The protein below binds the small molecule below.
Small molecule (SMILES): Cc1ncc(COP(=O)(O)O)c(CNCC(=O)O)c1O

Sequence of chain 4.A:
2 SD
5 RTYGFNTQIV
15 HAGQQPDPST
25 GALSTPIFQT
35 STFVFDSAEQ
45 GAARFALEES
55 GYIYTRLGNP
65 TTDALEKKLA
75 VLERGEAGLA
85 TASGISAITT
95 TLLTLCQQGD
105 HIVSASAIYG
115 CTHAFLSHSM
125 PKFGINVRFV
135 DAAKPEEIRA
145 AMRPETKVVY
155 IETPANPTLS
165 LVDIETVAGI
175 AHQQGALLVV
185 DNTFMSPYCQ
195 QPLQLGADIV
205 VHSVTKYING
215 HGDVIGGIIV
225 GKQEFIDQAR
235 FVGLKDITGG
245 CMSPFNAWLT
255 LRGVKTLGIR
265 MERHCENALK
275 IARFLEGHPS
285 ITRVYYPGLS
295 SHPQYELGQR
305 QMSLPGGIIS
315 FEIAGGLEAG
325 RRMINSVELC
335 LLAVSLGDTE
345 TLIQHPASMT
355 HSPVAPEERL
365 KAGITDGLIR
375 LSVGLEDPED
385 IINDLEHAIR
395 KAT

Binding-site contacts:
Ligand atom C6 contacts residue ASP185 of chain 4.A at 3.5 Å.
Ligand atom N contacts residue TYR113 of chain 4.A at 3.1 Å.
Ligand atom OP1 contacts residue ARG60 of chain 2.A at 3.0 Å (salt-bridge).
Ligand atom P contacts residue TYR58 of chain 2.A at 3.7 Å.
Ligand atom OP3 contacts residue GLY88 of chain 4.A at 3.1 Å (h-bond).
Ligand atom O contacts residue ARG374 of chain 4.A at 2.9 Å (salt-bridge).
Ligand atom OP4 contacts residue SER207 of chain 4.A at 2.8 Å (h-bond).
Ligand atom C2A contacts residue GLU156 of chain 4.A at 3.5 Å.
Ligand atom O contacts residue SER339 of chain 4.A at 3.0 Å (h-bond).
Ligand atom N contacts residue LYS210 of chain 4.A at 3.4 Å (salt-bridge).
Ligand atom C5 contacts residue TYR113 of chain 4.A at 3.3 Å (hydrophobic).
Ligand atom P contacts residue SER207 of chain 4.A at 3.3 Å.
Ligand atom OP3 contacts residue ARG60 of chain 2.A at 2.7 Å (salt-bridge).
Ligand atom OP1 contacts residue TYR58 of chain 2.A at 2.4 Å (h-bond).
Ligand atom OXT contacts residue ASN160 of chain 4.A at 2.9 Å (h-bond).
Ligand atom OP3 contacts residue ILE89 of chain 4.A at 2.9 Å (h-bond).
Ligand atom C4 contacts residue TYR113 of chain 4.A at 3.4 Å (hydrophobic).
Ligand atom C2 contacts residue ASP185 of chain 4.A at 3.5 Å.
Ligand atom OP3 contacts residue SER87 of chain 4.A at 3.2 Å.
Ligand atom N1 contacts residue ASP185 of chain 4.A at 2.6 Å (salt-bridge).
Ligand atom C5A contacts residue TYR113 of chain 4.A at 3.5 Å (hydrophobic).
Ligand atom CA contacts residue TYR113 of chain 4.A at 3.4 Å (hydrophobic).
Ligand atom OXT contacts residue TYR113 of chain 4.A at 3.5 Å.
Ligand atom CA contacts residue LYS210 of chain 4.A at 3.6 Å.
Ligand atom OP2 contacts residue GLY88 of chain 4.A at 3.0 Å (h-bond).
Ligand atom OP4 contacts residue GLY88 of chain 4.A at 3.7 Å.
Ligand atom P contacts residue GLY88 of chain 4.A at 3.5 Å.
Ligand atom OP2 contacts residue THR209 of chain 4.A at 2.7 Å (h-bond).
Ligand atom O3 contacts residue PHE188 of chain 4.A at 3.5 Å.
Ligand atom C contacts residue LEU340 of chain 4.A at 3.6 Å (hydrophobic).
Ligand atom C4A contacts residue TYR113 of chain 4.A at 3.5 Å (hydrophobic).
Ligand atom O3 contacts residue ASN160 of chain 4.A at 2.9 Å (h-bond).
Ligand atom P contacts residue ARG60 of chain 2.A at 3.7 Å.
Ligand atom OP2 contacts residue GLY220 of chain 4.A at 3.7 Å.
Ligand atom C4 contacts residue LYS210 of chain 4.A at 3.4 Å.
Ligand atom C2A contacts residue ASP185 of chain 4.A at 3.5 Å.
Ligand atom C4A contacts residue LYS210 of chain 4.A at 2.6 Å.
Ligand atom C contacts residue ARG374 of chain 4.A at 3.6 Å.
Ligand atom OXT contacts residue ARG374 of chain 4.A at 3.0 Å (salt-bridge).
Ligand atom OP2 contacts residue SER207 of chain 4.A at 2.7 Å (h-bond).

Sequence of chain 2.A:
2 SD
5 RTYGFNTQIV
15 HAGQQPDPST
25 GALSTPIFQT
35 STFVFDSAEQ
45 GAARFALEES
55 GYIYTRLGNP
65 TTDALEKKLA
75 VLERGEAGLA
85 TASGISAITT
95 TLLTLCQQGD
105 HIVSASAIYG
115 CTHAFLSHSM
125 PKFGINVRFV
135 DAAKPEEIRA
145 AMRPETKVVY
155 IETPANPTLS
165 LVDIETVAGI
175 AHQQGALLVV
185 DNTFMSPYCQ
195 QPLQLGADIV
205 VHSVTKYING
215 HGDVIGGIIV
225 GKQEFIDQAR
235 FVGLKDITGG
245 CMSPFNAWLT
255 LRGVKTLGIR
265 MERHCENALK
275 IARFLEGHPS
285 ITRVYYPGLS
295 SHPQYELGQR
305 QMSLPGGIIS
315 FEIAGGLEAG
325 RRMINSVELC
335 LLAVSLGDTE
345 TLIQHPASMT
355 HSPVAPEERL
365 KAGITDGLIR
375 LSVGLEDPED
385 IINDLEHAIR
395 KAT